A protein and the small-molecule ligand that binds it are described below.
Small molecule (SMILES): CC(=O)N[C@H]1[C@H](O[C@H]2[C@H](O)[C@@H](NC(C)=O)CO[C@@H]2CO)O[C@H](CO)[C@@H](O)[C@@H]1O

Sequence of chain 1.A:
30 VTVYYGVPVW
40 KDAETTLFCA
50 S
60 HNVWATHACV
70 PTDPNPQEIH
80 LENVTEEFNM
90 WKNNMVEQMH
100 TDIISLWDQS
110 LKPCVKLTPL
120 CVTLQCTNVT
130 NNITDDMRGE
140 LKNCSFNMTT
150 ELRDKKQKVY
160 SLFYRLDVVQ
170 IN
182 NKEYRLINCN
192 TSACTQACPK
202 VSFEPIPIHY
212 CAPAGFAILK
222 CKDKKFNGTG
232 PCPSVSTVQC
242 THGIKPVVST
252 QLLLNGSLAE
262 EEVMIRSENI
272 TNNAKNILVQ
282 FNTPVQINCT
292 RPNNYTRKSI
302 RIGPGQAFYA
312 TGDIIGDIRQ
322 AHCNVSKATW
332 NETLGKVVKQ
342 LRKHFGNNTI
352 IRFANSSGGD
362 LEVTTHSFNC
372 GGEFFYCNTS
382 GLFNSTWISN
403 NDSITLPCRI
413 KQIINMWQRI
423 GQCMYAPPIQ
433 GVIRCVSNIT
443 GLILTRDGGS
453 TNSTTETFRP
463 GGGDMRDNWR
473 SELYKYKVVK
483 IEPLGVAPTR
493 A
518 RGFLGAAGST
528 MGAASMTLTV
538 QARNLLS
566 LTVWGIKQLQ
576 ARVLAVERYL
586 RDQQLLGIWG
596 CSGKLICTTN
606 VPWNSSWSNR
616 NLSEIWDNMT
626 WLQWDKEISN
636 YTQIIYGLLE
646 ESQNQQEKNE

Binding-site contacts:
Ligand atom O5 contacts residue TYR159 of chain 1.A at 4.4 Å.
Ligand atom C1 contacts residue ASN142 of chain 1.A at 1.4 Å.
Ligand atom O7 contacts residue VAL128 of chain 1.A at 3.7 Å.
Ligand atom C8 contacts residue ASN142 of chain 1.A at 4.3 Å.
Ligand atom N2 contacts residue ASN142 of chain 1.A at 2.8 Å (h-bond).
Ligand atom C3 contacts residue TYR159 of chain 1.A at 4.2 Å (hydrophobic).
Ligand atom O7 contacts residue THR129 of chain 1.A at 3.1 Å (h-bond).
Ligand atom C4 contacts residue ASN142 of chain 1.A at 4.1 Å.
Ligand atom O5 contacts residue ASN142 of chain 1.A at 2.4 Å (h-bond).
Ligand atom C8 contacts residue LEU161 of chain 1.A at 4.1 Å (hydrophobic).
Ligand atom C3 contacts residue ASN142 of chain 1.A at 3.6 Å.
Ligand atom C2 contacts residue ASN142 of chain 1.A at 2.3 Å.
Ligand atom C5 contacts residue TYR159 of chain 1.A at 4.1 Å (hydrophobic).
Ligand atom C8 contacts residue VAL128 of chain 1.A at 3.9 Å (hydrophobic).
Ligand atom C8 contacts residue ASP314 of chain 1.A at 3.8 Å.
Ligand atom C5 contacts residue ASN142 of chain 1.A at 3.6 Å.
Ligand atom C8 contacts residue THR129 of chain 1.A at 4.2 Å.
Ligand atom C1 contacts residue TYR159 of chain 1.A at 4.1 Å (hydrophobic).
Ligand atom C7 contacts residue ASN142 of chain 1.A at 3.2 Å.
Ligand atom O7 contacts residue ASN142 of chain 1.A at 3.2 Å (h-bond).
Ligand atom O4 contacts residue TYR159 of chain 1.A at 4.3 Å.
Ligand atom C7 contacts residue VAL128 of chain 1.A at 4.4 Å (hydrophobic).
Ligand atom C6 contacts residue TYR159 of chain 1.A at 4.5 Å (hydrophobic).
Ligand atom C7 contacts residue THR129 of chain 1.A at 4.0 Å.